Binding-site contacts:
Ligand atom N2 contacts residue VAL291 of chain 1.E at 3.6 Å (h-bond).
Ligand atom C8 contacts residue VAL291 of chain 1.E at 4.3 Å (hydrophobic).
Ligand atom O5 contacts residue ASN292 of chain 1.E at 3.7 Å.
Ligand atom C3 contacts residue VAL291 of chain 1.E at 4.1 Å (hydrophobic).
Ligand atom C6 contacts residue ASN292 of chain 1.E at 4.0 Å.
Ligand atom C2 contacts residue VAL291 of chain 1.E at 3.9 Å (hydrophobic).
Ligand atom C1 contacts residue ASN292 of chain 1.E at 4.0 Å.
Ligand atom C5 contacts residue ASN292 of chain 1.E at 3.9 Å.
Ligand atom C7 contacts residue VAL291 of chain 1.E at 4.4 Å (hydrophobic).
Ligand atom C4 contacts residue ASN279 of chain 1.E at 4.2 Å.
Ligand atom C1 contacts residue VAL291 of chain 1.E at 3.5 Å (hydrophobic).
Ligand atom O7 contacts residue ASN279 of chain 1.E at 3.1 Å (h-bond).
Ligand atom N2 contacts residue ASN279 of chain 1.E at 3.0 Å (h-bond).
Ligand atom C7 contacts residue ASN279 of chain 1.E at 3.2 Å.
Ligand atom C1 contacts residue ASN279 of chain 1.E at 1.4 Å.
Ligand atom C5 contacts residue ASN279 of chain 1.E at 3.6 Å.
Ligand atom C8 contacts residue SER39 of chain 1.E at 3.4 Å.
Ligand atom C3 contacts residue ASN279 of chain 1.E at 3.8 Å.
Ligand atom O5 contacts residue ASN279 of chain 1.E at 2.3 Å (h-bond).
Ligand atom C2 contacts residue ASN279 of chain 1.E at 2.4 Å.

A small-molecule ligand and the protein it binds are described below.
Small molecule (SMILES): CC(=O)N[C@H]1[C@H](O[C@H]2[C@H](O)[C@@H](NC(C)=O)CO[C@@H]2CO)O[C@H](CO)[C@@H](O)[C@@H]1O

Sequence of chain 1.E:
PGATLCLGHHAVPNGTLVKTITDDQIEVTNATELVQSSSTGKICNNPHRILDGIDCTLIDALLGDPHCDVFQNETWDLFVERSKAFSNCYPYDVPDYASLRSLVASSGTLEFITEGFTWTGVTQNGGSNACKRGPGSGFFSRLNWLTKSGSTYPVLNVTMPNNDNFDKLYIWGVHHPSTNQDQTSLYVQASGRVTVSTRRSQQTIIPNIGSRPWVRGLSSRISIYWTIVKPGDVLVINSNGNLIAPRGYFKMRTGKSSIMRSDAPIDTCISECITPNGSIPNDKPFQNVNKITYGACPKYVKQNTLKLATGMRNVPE